Sequence of chain 1.B:
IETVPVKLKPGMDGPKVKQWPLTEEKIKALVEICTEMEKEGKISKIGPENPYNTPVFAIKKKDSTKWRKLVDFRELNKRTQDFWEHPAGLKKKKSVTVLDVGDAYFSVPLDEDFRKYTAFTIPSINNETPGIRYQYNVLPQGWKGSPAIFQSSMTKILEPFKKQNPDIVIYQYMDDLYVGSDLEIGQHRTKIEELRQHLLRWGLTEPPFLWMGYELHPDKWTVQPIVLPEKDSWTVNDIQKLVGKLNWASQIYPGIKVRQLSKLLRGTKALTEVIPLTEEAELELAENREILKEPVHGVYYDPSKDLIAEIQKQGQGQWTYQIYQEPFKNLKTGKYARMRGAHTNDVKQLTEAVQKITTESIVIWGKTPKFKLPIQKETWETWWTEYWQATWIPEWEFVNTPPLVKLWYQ

Sequence of chain 1.A:
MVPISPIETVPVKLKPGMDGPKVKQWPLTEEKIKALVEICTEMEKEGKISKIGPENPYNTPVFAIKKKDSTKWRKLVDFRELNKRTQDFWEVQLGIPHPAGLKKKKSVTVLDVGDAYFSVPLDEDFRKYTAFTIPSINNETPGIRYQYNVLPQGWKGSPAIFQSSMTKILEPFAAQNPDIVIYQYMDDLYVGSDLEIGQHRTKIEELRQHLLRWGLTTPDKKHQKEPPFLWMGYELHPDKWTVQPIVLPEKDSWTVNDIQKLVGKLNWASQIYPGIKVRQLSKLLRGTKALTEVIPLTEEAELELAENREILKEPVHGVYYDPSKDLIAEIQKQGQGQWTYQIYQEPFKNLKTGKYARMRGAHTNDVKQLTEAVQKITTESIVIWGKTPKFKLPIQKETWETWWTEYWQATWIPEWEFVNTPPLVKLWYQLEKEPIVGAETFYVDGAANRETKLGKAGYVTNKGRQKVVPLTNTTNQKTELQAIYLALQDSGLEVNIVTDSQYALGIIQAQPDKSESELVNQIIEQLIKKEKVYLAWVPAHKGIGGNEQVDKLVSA

Binding-site contacts:
Ligand atom C28 contacts residue LEU236 of chain 1.A at 3.7 Å (hydrophobic).
Ligand atom C25 contacts residue TYR320 of chain 1.A at 3.6 Å (hydrophobic).
Ligand atom N16 contacts residue LYS103 of chain 1.A at 3.1 Å (salt-bridge).
Ligand atom C15 contacts residue LYS103 of chain 1.A at 3.9 Å.
Ligand atom N19 contacts residue LYS103 of chain 1.A at 2.6 Å (salt-bridge).
Ligand atom C28 contacts residue HIS237 of chain 1.A at 3.2 Å.
Ligand atom N27 contacts residue HIS237 of chain 1.A at 3.3 Å.
Ligand atom O17 contacts residue VAL181 of chain 1.A at 3.8 Å.
Ligand atom C21 contacts residue VAL108 of chain 1.A at 3.9 Å (hydrophobic).
Ligand atom C18 contacts residue TYR190 of chain 1.A at 3.6 Å (hydrophobic).
Ligand atom C41 contacts residue TYR190 of chain 1.A at 3.6 Å (hydrophobic).
Ligand atom N27 contacts residue LEU236 of chain 1.A at 3.2 Å (h-bond).
Ligand atom C25 contacts residue PRO238 of chain 1.A at 3.7 Å (hydrophobic).
Ligand atom C25 contacts residue VAL108 of chain 1.A at 3.9 Å (hydrophobic).
Ligand atom C20 contacts residue HIS237 of chain 1.A at 3.7 Å.
Ligand atom N16 contacts residue LYS105 of chain 1.A at 3.8 Å.
Ligand atom C25 contacts residue HIS237 of chain 1.A at 3.3 Å.
Ligand atom C15 contacts residue GLU138 of chain 1.B at 3.6 Å.
Ligand atom C24 contacts residue LYS105 of chain 1.A at 3.7 Å.
Ligand atom C20 contacts residue VAL108 of chain 1.A at 3.6 Å (hydrophobic).
Ligand atom C23 contacts residue LYS103 of chain 1.A at 3.4 Å.
Ligand atom C44 contacts residue LEU236 of chain 1.A at 3.5 Å (hydrophobic).
Ligand atom O17 contacts residue TYR183 of chain 1.A at 3.5 Å.
Ligand atom C43 contacts residue LEU236 of chain 1.A at 3.6 Å (hydrophobic).
Ligand atom C24 contacts residue LYS103 of chain 1.A at 3.2 Å.
Ligand atom N27 contacts residue PRO238 of chain 1.A at 3.7 Å.
Ligand atom N19 contacts residue LEU102 of chain 1.A at 3.6 Å.
Ligand atom C11 contacts residue LEU102 of chain 1.A at 3.8 Å (hydrophobic).
Ligand atom N27 contacts residue PHE229 of chain 1.A at 3.3 Å.
Ligand atom O26 contacts residue VAL108 of chain 1.A at 3.8 Å.
Ligand atom C23 contacts residue LYS105 of chain 1.A at 3.7 Å.
Ligand atom C44 contacts residue TYR190 of chain 1.A at 3.7 Å (hydrophobic).
Ligand atom C18 contacts residue TYR183 of chain 1.A at 3.6 Å (hydrophobic).
Ligand atom N19 contacts residue LYS105 of chain 1.A at 3.5 Å.
Ligand atom C13 contacts residue VAL181 of chain 1.A at 3.7 Å (hydrophobic).
Ligand atom C43 contacts residue TYR183 of chain 1.A at 3.9 Å (hydrophobic).
Ligand atom C11 contacts residue LYS105 of chain 1.A at 3.8 Å.
Ligand atom C45 contacts residue TYR183 of chain 1.A at 3.8 Å (hydrophobic).
Ligand atom N16 contacts residue LEU102 of chain 1.A at 3.7 Å.
Ligand atom C11 contacts residue LYS103 of chain 1.A at 3.6 Å.

A small-molecule ligand and the protein it binds are described below.
Small molecule (SMILES): COc1ccnc(Nc2ccc(C#N)c(OCC=C(C)C)c2)n1